This small molecule binds to this protein.
Small molecule (SMILES): CC(=O)N[C@@H]1[C@@H](O)[C@H](O)[C@@H](CO)O[C@H]1O

Binding-site contacts:
Ligand atom C2 contacts residue VAL383 of chain 1.C at 4.5 Å (hydrophobic).
Ligand atom C2 contacts residue ASN396 of chain 1.C at 2.5 Å.
Ligand atom C4 contacts residue ASN396 of chain 1.C at 4.3 Å.
Ligand atom O7 contacts residue ASN396 of chain 1.C at 4.3 Å.
Ligand atom C8 contacts residue VAL383 of chain 1.C at 4.0 Å (hydrophobic).
Ligand atom N2 contacts residue ASN396 of chain 1.C at 2.9 Å (h-bond).
Ligand atom C3 contacts residue ASN396 of chain 1.C at 3.8 Å.
Ligand atom C5 contacts residue ASN396 of chain 1.C at 3.6 Å.
Ligand atom C7 contacts residue VAL383 of chain 1.C at 4.3 Å (hydrophobic).
Ligand atom N2 contacts residue VAL383 of chain 1.C at 3.5 Å.
Ligand atom C8 contacts residue PHE385 of chain 1.C at 3.4 Å (hydrophobic).
Ligand atom C7 contacts residue ASN396 of chain 1.C at 3.7 Å.
Ligand atom C7 contacts residue PHE385 of chain 1.C at 4.1 Å (hydrophobic).
Ligand atom O5 contacts residue ASN396 of chain 1.C at 2.4 Å (h-bond).
Ligand atom C1 contacts residue ASN396 of chain 1.C at 1.4 Å.

Sequence of chain 1.C:
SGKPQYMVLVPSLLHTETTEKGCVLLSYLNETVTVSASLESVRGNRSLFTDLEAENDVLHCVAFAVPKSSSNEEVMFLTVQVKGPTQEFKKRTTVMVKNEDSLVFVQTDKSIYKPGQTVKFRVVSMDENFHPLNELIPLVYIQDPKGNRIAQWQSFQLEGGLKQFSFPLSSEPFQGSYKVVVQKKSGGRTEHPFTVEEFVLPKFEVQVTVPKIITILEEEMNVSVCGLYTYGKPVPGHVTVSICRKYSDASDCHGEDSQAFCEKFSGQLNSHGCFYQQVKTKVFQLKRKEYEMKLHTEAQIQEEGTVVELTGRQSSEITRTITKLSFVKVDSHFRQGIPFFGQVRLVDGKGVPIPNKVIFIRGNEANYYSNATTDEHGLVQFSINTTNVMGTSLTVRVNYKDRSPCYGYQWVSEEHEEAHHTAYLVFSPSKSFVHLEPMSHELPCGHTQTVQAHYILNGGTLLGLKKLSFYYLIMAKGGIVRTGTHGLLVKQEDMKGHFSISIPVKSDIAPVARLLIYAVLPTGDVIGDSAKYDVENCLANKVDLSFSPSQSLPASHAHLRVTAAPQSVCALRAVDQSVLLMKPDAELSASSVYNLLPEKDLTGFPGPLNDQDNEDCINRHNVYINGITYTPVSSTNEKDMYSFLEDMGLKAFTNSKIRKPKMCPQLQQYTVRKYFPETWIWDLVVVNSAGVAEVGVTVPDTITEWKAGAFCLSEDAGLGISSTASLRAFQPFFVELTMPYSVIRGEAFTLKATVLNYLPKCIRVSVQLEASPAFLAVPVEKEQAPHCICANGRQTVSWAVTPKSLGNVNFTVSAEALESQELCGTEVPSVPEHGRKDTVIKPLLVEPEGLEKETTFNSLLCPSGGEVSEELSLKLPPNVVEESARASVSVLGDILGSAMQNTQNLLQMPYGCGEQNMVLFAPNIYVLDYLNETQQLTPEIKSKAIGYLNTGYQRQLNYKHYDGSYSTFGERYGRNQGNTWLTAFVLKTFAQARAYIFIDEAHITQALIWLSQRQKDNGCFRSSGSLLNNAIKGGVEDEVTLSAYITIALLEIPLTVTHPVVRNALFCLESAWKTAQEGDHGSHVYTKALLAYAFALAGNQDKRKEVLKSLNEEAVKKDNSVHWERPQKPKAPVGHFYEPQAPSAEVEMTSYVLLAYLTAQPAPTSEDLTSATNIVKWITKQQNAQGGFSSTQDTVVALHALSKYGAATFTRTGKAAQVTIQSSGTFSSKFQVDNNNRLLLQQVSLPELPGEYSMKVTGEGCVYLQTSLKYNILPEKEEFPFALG